Binding-site contacts:
Ligand atom CL1 contacts residue GLY101 of chain 1.A at 3.8 Å.
Ligand atom C6 contacts residue THR96 of chain 1.A at 3.7 Å.
Ligand atom C17 contacts residue MET80 of chain 1.A at 3.7 Å (hydrophobic).
Ligand atom N2 contacts residue THR96 of chain 1.A at 3.5 Å (h-bond).
Ligand atom C16 contacts residue LEU97 of chain 1.A at 3.3 Å (hydrophobic).
Ligand atom C3 contacts residue ARG93 of chain 1.A at 3.6 Å.
Ligand atom C29 contacts residue HIS54 of chain 1.A at 3.7 Å.
Ligand atom O1 contacts residue LEU97 of chain 1.A at 3.6 Å.
Ligand atom C13 contacts residue VAL79 of chain 1.A at 3.6 Å (hydrophobic).
Ligand atom C11 contacts residue PHE100 of chain 1.A at 3.6 Å (hydrophobic).
Ligand atom C19 contacts residue ARG93 of chain 1.A at 3.7 Å.
Ligand atom C16 contacts residue PHE100 of chain 1.A at 3.7 Å (hydrophobic).
Ligand atom O4 contacts residue ARG93 of chain 1.A at 3.6 Å.
Ligand atom C24 contacts residue PHE100 of chain 1.A at 3.8 Å (hydrophobic).
Ligand atom C16 contacts residue MET80 of chain 1.A at 3.8 Å (hydrophobic).
Ligand atom C10 contacts residue PHE100 of chain 1.A at 3.6 Å (hydrophobic).
Ligand atom C10 contacts residue MET80 of chain 1.A at 3.8 Å (hydrophobic).
Ligand atom CL1 contacts residue LEU120 of chain 1.A at 3.4 Å.
Ligand atom N1 contacts residue VAL83 of chain 1.A at 3.7 Å.
Ligand atom C18 contacts residue MET80 of chain 1.A at 3.6 Å (hydrophobic).
Ligand atom C11 contacts residue MET80 of chain 1.A at 3.7 Å (hydrophobic).
Ligand atom C16 contacts residue GLY101 of chain 1.A at 3.8 Å.
Ligand atom O3 contacts residue ALA57 of chain 1.A at 3.6 Å.
Ligand atom C23 contacts residue ALA57 of chain 1.A at 3.6 Å (hydrophobic).
Ligand atom C5 contacts residue THR96 of chain 1.A at 3.5 Å.
Ligand atom C18 contacts residue PHE100 of chain 1.A at 3.6 Å (hydrophobic).
Ligand atom O2 contacts residue ARG93 of chain 1.A at 3.8 Å.
Ligand atom C4 contacts residue ARG93 of chain 1.A at 3.6 Å.
Ligand atom C1 contacts residue VAL83 of chain 1.A at 3.7 Å (hydrophobic).
Ligand atom C15 contacts residue PHE100 of chain 1.A at 3.7 Å (hydrophobic).
Ligand atom C3 contacts residue LEU97 of chain 1.A at 3.6 Å (hydrophobic).
Ligand atom O5 contacts residue THR96 of chain 1.A at 3.4 Å (h-bond).
Ligand atom C30 contacts residue HIS54 of chain 1.A at 3.5 Å.
Ligand atom C17 contacts residue PHE100 of chain 1.A at 3.7 Å (hydrophobic).
Ligand atom C14 contacts residue VAL83 of chain 1.A at 3.8 Å (hydrophobic).
Ligand atom C4 contacts residue THR96 of chain 1.A at 3.7 Å.
Ligand atom C31 contacts residue HIS54 of chain 2.A at 3.8 Å.
Ligand atom C15 contacts residue LEU97 of chain 1.A at 3.6 Å (hydrophobic).
Ligand atom C12 contacts residue VAL79 of chain 1.A at 3.7 Å (hydrophobic).
Ligand atom C23 contacts residue PHE58 of chain 1.A at 3.7 Å (hydrophobic).

Sequence of chain 1.A:
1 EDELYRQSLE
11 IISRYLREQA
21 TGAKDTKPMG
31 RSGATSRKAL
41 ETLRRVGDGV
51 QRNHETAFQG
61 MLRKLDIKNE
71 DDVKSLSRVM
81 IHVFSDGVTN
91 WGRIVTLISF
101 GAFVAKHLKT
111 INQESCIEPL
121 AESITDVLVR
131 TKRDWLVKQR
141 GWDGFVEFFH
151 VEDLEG

Sequence of chain 2.A:
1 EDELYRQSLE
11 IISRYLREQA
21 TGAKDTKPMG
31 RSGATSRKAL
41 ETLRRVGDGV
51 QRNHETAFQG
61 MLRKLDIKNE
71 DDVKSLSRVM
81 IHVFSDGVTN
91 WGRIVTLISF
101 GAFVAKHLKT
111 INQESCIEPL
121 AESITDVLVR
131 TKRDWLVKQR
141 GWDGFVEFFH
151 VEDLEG

This small molecule binds to this protein.
Small molecule (SMILES): C[C@@H]1CCCC[C@H](O)[C@@H]2CC[C@H]2CN2C[C@@]3(CCCc4cc(Cl)ccc43)COc3ccc(cc32)C(=O)NS1(=O)=O